Binding-site contacts:
Ligand atom O6 contacts residue ARG212 of chain 4.B at 3.4 Å (salt-bridge).
Ligand atom C2 contacts residue TYR326 of chain 4.B at 2.8 Å (hydrophobic).
Ligand atom O8 contacts residue ARG212 of chain 4.B at 3.5 Å.
Ligand atom C4 contacts residue GLU38 of chain 4.B at 3.8 Å.
Ligand atom C11 contacts residue TRP98 of chain 4.B at 3.6 Å (hydrophobic).
Ligand atom C9 contacts residue ALA166 of chain 4.B at 3.7 Å (hydrophobic).
Ligand atom O8 contacts residue GLU196 of chain 4.B at 2.7 Å (salt-bridge).
Ligand atom C3 contacts residue GLU38 of chain 4.B at 3.5 Å.
Ligand atom O9 contacts residue ALA166 of chain 4.B at 3.5 Å.
Ligand atom N4 contacts residue ASP70 of chain 4.B at 2.8 Å (salt-bridge).
Ligand atom O9 contacts residue GLU196 of chain 4.B at 2.5 Å (salt-bridge).
Ligand atom N13 contacts residue GLU147 of chain 4.B at 3.0 Å (salt-bridge).
Ligand atom O6 contacts residue TYR326 of chain 4.B at 3.0 Å (h-bond).
Ligand atom N12 contacts residue ASP70 of chain 4.B at 2.9 Å (salt-bridge).
Ligand atom C3 contacts residue TYR326 of chain 4.B at 2.9 Å (hydrophobic).
Ligand atom C8 contacts residue GLU196 of chain 4.B at 3.5 Å.
Ligand atom O1A contacts residue TYR326 of chain 4.B at 3.4 Å (h-bond).
Ligand atom C8 contacts residue ARG212 of chain 4.B at 3.7 Å.
Ligand atom N4 contacts residue GLU38 of chain 4.B at 3.3 Å (salt-bridge).
Ligand atom C1 contacts residue TYR326 of chain 4.B at 3.1 Å (hydrophobic).
Ligand atom C12 contacts residue GLU38 of chain 4.B at 3.6 Å.
Ligand atom N12 contacts residue ARG75 of chain 4.B at 3.1 Å (salt-bridge).
Ligand atom O9 contacts residue ARG144 of chain 4.B at 3.3 Å (salt-bridge).
Ligand atom C4 contacts residue ASP70 of chain 4.B at 3.4 Å.
Ligand atom O1B contacts residue TYR326 of chain 4.B at 3.4 Å (h-bond).
Ligand atom O1A contacts residue ARG292 of chain 4.B at 2.8 Å (salt-bridge).
Ligand atom C6 contacts residue GLU197 of chain 4.B at 3.7 Å.
Ligand atom O10 contacts residue ARG71 of chain 4.B at 2.9 Å (salt-bridge).
Ligand atom C9 contacts residue ASN214 of chain 4.B at 3.5 Å.
Ligand atom O1B contacts residue ARG37 of chain 4.B at 2.8 Å (salt-bridge).
Ligand atom C9 contacts residue GLU196 of chain 4.B at 3.2 Å.
Ligand atom O1B contacts residue ARG292 of chain 4.B at 2.8 Å (salt-bridge).
Ligand atom C1 contacts residue ARG292 of chain 4.B at 3.6 Å.
Ligand atom O10 contacts residue ASP70 of chain 4.B at 3.3 Å.
Ligand atom O1A contacts residue ARG212 of chain 4.B at 3.1 Å (salt-bridge).
Ligand atom N13 contacts residue TRP98 of chain 4.B at 3.1 Å (h-bond).
Ligand atom N12 contacts residue TRP98 of chain 4.B at 2.8 Å (h-bond).
Ligand atom O1A contacts residue TYR268 of chain 4.B at 3.4 Å (h-bond).
Ligand atom C3 contacts residue ASP70 of chain 4.B at 3.4 Å.
Ligand atom C12 contacts residue TRP98 of chain 4.B at 3.3 Å (hydrophobic).

A small-molecule ligand and the protein it binds are described below.
Small molecule (SMILES): [H]/N=C(\N)N[C@H]1C=C(C(=O)O)O[C@@H]([C@H](OC)[C@H](O)CO)[C@@H]1NC(C)=O

Sequence of chain 4.B:
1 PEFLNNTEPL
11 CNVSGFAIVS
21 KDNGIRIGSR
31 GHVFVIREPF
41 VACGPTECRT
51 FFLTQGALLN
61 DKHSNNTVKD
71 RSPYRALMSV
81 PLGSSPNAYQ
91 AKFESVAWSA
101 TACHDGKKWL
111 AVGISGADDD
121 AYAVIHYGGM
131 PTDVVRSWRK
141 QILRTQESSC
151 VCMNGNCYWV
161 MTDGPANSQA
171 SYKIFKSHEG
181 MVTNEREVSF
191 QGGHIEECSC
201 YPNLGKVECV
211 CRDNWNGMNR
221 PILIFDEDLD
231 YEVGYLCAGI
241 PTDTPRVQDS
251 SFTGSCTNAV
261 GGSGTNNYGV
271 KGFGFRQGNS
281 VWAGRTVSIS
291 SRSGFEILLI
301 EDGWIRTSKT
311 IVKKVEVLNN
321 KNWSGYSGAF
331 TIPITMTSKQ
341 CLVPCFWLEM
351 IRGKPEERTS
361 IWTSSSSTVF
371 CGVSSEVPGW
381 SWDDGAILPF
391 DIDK